Binding-site contacts:
Ligand atom C7 contacts residue HIS53 of chain 2.A at 3.3 Å.
Ligand atom O24 contacts residue PRO103 of chain 4.A at 3.8 Å.
Ligand atom C28 contacts residue TYR54 of chain 2.A at 3.1 Å (hydrophobic).
Ligand atom C16 contacts residue ALA18 of chain 4.A at 3.4 Å (hydrophobic).
Ligand atom O21 contacts residue GLU22 of chain 4.A at 3.0 Å (salt-bridge).
Ligand atom N4 contacts residue TYR54 of chain 2.A at 3.0 Å (h-bond).
Ligand atom C16 contacts residue GLU22 of chain 4.A at 3.7 Å.
Ligand atom C3 contacts residue VAL52 of chain 2.A at 3.6 Å (hydrophobic).
Ligand atom O11 contacts residue GLU74 of chain 4.A at 3.6 Å (salt-bridge).
Ligand atom C1 contacts residue GLU74 of chain 4.A at 3.5 Å.
Ligand atom N13 contacts residue VAL52 of chain 2.A at 2.9 Å (h-bond).
Ligand atom O11 contacts residue LEU73 of chain 4.A at 2.9 Å (h-bond).
Ligand atom O21 contacts residue LYS100 of chain 4.A at 3.4 Å (salt-bridge).
Ligand atom N6 contacts residue HIS53 of chain 2.A at 3.6 Å.
Ligand atom C8 contacts residue TYR54 of chain 2.A at 3.5 Å (hydrophobic).
Ligand atom O24 contacts residue TYR54 of chain 2.A at 2.6 Å (h-bond).
Ligand atom C1 contacts residue TYR54 of chain 2.A at 3.5 Å (hydrophobic).
Ligand atom C7 contacts residue TYR54 of chain 2.A at 3.5 Å (hydrophobic).
Ligand atom N13 contacts residue THR51 of chain 2.A at 3.5 Å (h-bond).
Ligand atom N9 contacts residue TYR54 of chain 2.A at 3.3 Å (h-bond).
Ligand atom N4 contacts residue VAL52 of chain 2.A at 3.3 Å (h-bond).
Ligand atom N13 contacts residue ILE5 of chain 2.A at 3.4 Å.
Ligand atom C28 contacts residue GLU22 of chain 4.A at 3.3 Å.
Ligand atom C5 contacts residue TYR54 of chain 2.A at 3.4 Å (hydrophobic).
Ligand atom N6 contacts residue TYR54 of chain 2.A at 3.3 Å (h-bond).
Ligand atom N2 contacts residue TYR54 of chain 2.A at 3.7 Å.
Ligand atom O21 contacts residue GLY17 of chain 4.A at 3.6 Å.
Ligand atom N2 contacts residue GLU74 of chain 4.A at 2.7 Å (salt-bridge).
Ligand atom C3 contacts residue GLU74 of chain 4.A at 3.2 Å.
Ligand atom O11 contacts residue LEU72 of chain 4.A at 3.3 Å.
Ligand atom N4 contacts residue HIS53 of chain 2.A at 3.7 Å.
Ligand atom C3 contacts residue TYR54 of chain 2.A at 3.4 Å (hydrophobic).
Ligand atom O24 contacts residue LYS100 of chain 4.A at 2.9 Å (salt-bridge).
Ligand atom N13 contacts residue GLU74 of chain 4.A at 2.5 Å (salt-bridge).
Ligand atom C28 contacts residue PRO104 of chain 4.A at 3.8 Å (hydrophobic).
Ligand atom O24 contacts residue PRO104 of chain 4.A at 3.7 Å.
Ligand atom C10 contacts residue TYR54 of chain 2.A at 3.3 Å (hydrophobic).
Ligand atom C26 contacts residue GLU22 of chain 4.A at 3.2 Å.
Ligand atom O24 contacts residue GLU22 of chain 4.A at 2.5 Å (salt-bridge).
Ligand atom O21 contacts residue ALA18 of chain 4.A at 2.9 Å (h-bond).

Sequence of chain 4.A:
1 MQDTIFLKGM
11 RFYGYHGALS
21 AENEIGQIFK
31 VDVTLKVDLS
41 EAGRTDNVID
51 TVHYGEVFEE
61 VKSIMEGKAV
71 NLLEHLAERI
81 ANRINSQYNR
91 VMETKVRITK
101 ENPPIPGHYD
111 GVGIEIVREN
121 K

Sequence of chain 2.A:
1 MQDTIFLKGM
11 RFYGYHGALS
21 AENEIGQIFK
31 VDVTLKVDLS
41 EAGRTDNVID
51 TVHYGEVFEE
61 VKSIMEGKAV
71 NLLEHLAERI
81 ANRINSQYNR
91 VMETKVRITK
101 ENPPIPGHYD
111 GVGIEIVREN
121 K

This protein binds this small molecule.
Small molecule (SMILES): Nc1nc2ncc([C@H](O)[C@@H](O)CO)nc2c(=O)[nH]1